Sequence of chain 1.A:
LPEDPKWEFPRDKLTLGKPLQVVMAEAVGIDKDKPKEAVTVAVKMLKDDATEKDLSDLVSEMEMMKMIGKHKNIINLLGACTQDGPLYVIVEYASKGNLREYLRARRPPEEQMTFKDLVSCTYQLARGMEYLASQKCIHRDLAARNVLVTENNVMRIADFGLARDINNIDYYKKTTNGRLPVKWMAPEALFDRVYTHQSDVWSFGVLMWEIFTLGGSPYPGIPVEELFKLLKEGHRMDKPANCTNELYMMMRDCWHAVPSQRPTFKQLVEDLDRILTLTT

Binding-site contacts:
Ligand atom N3 contacts residue ALA123 of chain 1.A at 4.2 Å.
Ligand atom C6 contacts residue ALA71 of chain 1.A at 4.0 Å (hydrophobic).
Ligand atom C2 contacts residue TYR122 of chain 1.A at 4.0 Å (hydrophobic).
Ligand atom C4 contacts residue LEU189 of chain 1.A at 3.9 Å (hydrophobic).
Ligand atom N9 contacts residue VAL51 of chain 1.A at 4.2 Å.
Ligand atom C8 contacts residue VAL51 of chain 1.A at 3.7 Å (hydrophobic).
Ligand atom N6 contacts residue GLU121 of chain 1.A at 3.1 Å (salt-bridge).
Ligand atom N1 contacts residue ALA123 of chain 1.A at 3.2 Å (h-bond).
Ligand atom N7 contacts residue LEU189 of chain 1.A at 3.7 Å.
Ligand atom C6 contacts residue LEU43 of chain 1.A at 3.9 Å (hydrophobic).
Ligand atom C6 contacts residue LEU189 of chain 1.A at 3.3 Å (hydrophobic).
Ligand atom N6 contacts residue ALA123 of chain 1.A at 3.8 Å.
Ligand atom C6 contacts residue GLU121 of chain 1.A at 4.4 Å.
Ligand atom C5 contacts residue VAL51 of chain 1.A at 4.2 Å (hydrophobic).
Ligand atom C8 contacts residue LEU189 of chain 1.A at 4.4 Å (hydrophobic).
Ligand atom C4 contacts residue LEU43 of chain 1.A at 3.8 Å (hydrophobic).
Ligand atom N6 contacts residue VAL120 of chain 1.A at 4.2 Å.
Ligand atom C2 contacts residue ALA123 of chain 1.A at 3.1 Å (hydrophobic).
Ligand atom N9 contacts residue LEU189 of chain 1.A at 4.2 Å.
Ligand atom N6 contacts residue TYR122 of chain 1.A at 4.0 Å.
Ligand atom C2 contacts residue LEU43 of chain 1.A at 3.8 Å (hydrophobic).
Ligand atom N6 contacts residue LEU189 of chain 1.A at 3.4 Å.
Ligand atom N1 contacts residue LEU43 of chain 1.A at 3.9 Å.
Ligand atom C2 contacts residue LEU189 of chain 1.A at 4.2 Å (hydrophobic).
Ligand atom N7 contacts residue VAL51 of chain 1.A at 3.7 Å.
Ligand atom C5 contacts residue LEU43 of chain 1.A at 3.8 Å (hydrophobic).
Ligand atom N9 contacts residue LEU43 of chain 1.A at 4.0 Å.
Ligand atom N7 contacts residue LEU43 of chain 1.A at 4.5 Å.
Ligand atom N3 contacts residue LEU189 of chain 1.A at 4.0 Å.
Ligand atom C5 contacts residue LEU189 of chain 1.A at 3.4 Å (hydrophobic).
Ligand atom N6 contacts residue ALA71 of chain 1.A at 3.4 Å.
Ligand atom N1 contacts residue TYR122 of chain 1.A at 3.7 Å.
Ligand atom N1 contacts residue LEU189 of chain 1.A at 3.8 Å.
Ligand atom N3 contacts residue LEU43 of chain 1.A at 3.8 Å.
Ligand atom C6 contacts residue ALA123 of chain 1.A at 4.0 Å (hydrophobic).

The protein below binds the small molecule below.
Small molecule (SMILES): Nc1ncnc2c1ncn2[C@@H]1O[C@H](CO[P](=O)(O)O[P](=O)(O)CP(=O)(O)O)[C@@H](O)[C@H]1O